Binding-site contacts:
Ligand atom N2 contacts residue ASN801 of chain 1.C at 3.0 Å (h-bond).
Ligand atom O6 contacts residue ASN801 of chain 1.C at 4.5 Å.
Ligand atom C1 contacts residue ASN801 of chain 1.C at 1.4 Å.
Ligand atom O5 contacts residue ASN801 of chain 1.C at 2.3 Å (h-bond).
Ligand atom O5 contacts residue SER803 of chain 1.C at 3.2 Å (h-bond).
Ligand atom C4 contacts residue ASN801 of chain 1.C at 4.2 Å.
Ligand atom C7 contacts residue ASN801 of chain 1.C at 3.7 Å.
Ligand atom C1 contacts residue SER803 of chain 1.C at 3.2 Å.
Ligand atom O6 contacts residue GLN804 of chain 1.C at 3.3 Å (h-bond).
Ligand atom C6 contacts residue GLN804 of chain 1.C at 3.8 Å.
Ligand atom C2 contacts residue ASN801 of chain 1.C at 2.5 Å.
Ligand atom C3 contacts residue ASN801 of chain 1.C at 3.8 Å.
Ligand atom O5 contacts residue GLN804 of chain 1.C at 4.4 Å.
Ligand atom O7 contacts residue ASN801 of chain 1.C at 4.1 Å.
Ligand atom C5 contacts residue ASN801 of chain 1.C at 3.6 Å.
Ligand atom C5 contacts residue SER803 of chain 1.C at 3.5 Å.
Ligand atom C8 contacts residue ASN801 of chain 1.C at 4.1 Å.
Ligand atom O6 contacts residue SER803 of chain 1.C at 4.0 Å.
Ligand atom C6 contacts residue SER803 of chain 1.C at 4.2 Å.
Ligand atom C5 contacts residue GLN804 of chain 1.C at 4.2 Å.

Sequence of chain 1.C:
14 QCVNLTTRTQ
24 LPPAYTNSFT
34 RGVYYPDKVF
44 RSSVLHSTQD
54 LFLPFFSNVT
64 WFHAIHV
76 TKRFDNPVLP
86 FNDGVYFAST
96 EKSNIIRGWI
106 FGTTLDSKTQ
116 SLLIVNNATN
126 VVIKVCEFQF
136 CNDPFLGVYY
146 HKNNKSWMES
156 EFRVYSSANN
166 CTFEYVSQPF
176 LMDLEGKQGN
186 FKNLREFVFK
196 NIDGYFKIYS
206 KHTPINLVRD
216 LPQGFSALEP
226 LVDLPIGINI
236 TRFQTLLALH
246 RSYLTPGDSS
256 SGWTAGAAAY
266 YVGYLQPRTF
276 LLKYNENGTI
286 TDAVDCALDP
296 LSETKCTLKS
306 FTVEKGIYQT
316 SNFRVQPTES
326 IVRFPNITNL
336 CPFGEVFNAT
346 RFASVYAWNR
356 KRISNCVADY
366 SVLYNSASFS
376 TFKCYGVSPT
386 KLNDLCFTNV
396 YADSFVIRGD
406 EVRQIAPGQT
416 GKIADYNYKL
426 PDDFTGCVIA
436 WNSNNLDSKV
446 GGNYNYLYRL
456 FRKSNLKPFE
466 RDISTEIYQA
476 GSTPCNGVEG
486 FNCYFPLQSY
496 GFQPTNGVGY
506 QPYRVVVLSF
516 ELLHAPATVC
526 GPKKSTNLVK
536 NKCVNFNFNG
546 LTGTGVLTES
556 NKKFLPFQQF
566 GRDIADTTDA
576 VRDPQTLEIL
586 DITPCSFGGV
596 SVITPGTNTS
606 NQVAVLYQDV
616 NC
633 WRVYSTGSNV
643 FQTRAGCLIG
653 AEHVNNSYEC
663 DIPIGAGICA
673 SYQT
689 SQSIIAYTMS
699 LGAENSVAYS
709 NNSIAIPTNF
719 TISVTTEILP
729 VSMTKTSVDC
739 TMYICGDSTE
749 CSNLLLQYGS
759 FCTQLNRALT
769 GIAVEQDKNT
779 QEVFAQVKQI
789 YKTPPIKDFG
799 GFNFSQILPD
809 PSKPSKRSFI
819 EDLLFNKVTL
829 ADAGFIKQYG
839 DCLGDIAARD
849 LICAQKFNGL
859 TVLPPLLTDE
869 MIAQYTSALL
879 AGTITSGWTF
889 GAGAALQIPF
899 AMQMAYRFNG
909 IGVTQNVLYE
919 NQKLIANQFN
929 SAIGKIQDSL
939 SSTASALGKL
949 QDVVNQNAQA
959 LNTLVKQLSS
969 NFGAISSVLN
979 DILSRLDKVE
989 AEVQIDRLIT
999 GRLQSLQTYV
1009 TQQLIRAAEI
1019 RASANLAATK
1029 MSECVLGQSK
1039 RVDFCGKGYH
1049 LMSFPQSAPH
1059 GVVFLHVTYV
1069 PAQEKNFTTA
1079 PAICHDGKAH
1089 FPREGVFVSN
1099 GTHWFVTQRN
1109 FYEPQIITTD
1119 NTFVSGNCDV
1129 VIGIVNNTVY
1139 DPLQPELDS

The protein below binds the small molecule below.
Small molecule (SMILES): CC(=O)N[C@H]1[C@H](O[C@H]2[C@H](O)[C@@H](NC(C)=O)CO[C@@H]2CO)O[C@H](CO)[C@@H](O)[C@@H]1O